Binding-site contacts:
Ligand atom C3 contacts residue CYS48 of chain 1.B at 3.7 Å (hydrophobic).
Ligand atom C4 contacts residue CYS48 of chain 1.B at 3.4 Å (hydrophobic).
Ligand atom C2 contacts residue CYS48 of chain 1.B at 3.6 Å (hydrophobic).
Ligand atom C9 contacts residue ASN49 of chain 1.B at 3.7 Å.
Ligand atom C2 contacts residue ASN49 of chain 1.B at 3.8 Å.
Ligand atom S1 contacts residue CYS48 of chain 1.B at 2.0 Å (h-bond).
Ligand atom C2 contacts residue GLU47 of chain 1.B at 4.0 Å.
Ligand atom C8 contacts residue ASN49 of chain 1.B at 3.4 Å.
Ligand atom C1 contacts residue ASN49 of chain 1.B at 4.1 Å.
Ligand atom C9 contacts residue GLU47 of chain 1.B at 3.9 Å.
Ligand atom C8 contacts residue CYS48 of chain 1.B at 4.3 Å (hydrophobic).

A protein and the small-molecule ligand that binds it are described below.
Small molecule (SMILES): CC1(C)C=C(CSS(C)(=O)=O)C(C)(C)N1[O]

Sequence of chain 1.B:
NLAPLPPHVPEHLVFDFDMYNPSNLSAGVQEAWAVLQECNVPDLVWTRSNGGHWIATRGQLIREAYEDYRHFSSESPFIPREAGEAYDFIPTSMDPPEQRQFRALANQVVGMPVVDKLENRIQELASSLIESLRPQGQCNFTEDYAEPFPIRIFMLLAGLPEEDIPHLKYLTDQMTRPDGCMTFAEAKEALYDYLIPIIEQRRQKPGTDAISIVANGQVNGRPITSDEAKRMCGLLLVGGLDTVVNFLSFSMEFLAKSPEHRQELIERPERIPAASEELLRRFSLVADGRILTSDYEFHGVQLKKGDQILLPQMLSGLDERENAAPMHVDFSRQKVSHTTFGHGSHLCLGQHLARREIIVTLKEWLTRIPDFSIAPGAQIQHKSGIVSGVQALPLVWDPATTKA